A protein and the small-molecule ligand that binds it are described below.
Small molecule (SMILES): CC(=O)N[C@@H]1[C@@H](O)[C@H](O)[C@@H](CO)O[C@H]1O

Binding-site contacts:
Ligand atom N2 contacts residue ASN331 of chain 1.B at 2.9 Å (h-bond).
Ligand atom O6 contacts residue THR581 of chain 1.B at 4.2 Å.
Ligand atom O5 contacts residue ASN331 of chain 1.B at 2.4 Å (h-bond).
Ligand atom C1 contacts residue ASN331 of chain 1.B at 1.4 Å.
Ligand atom C5 contacts residue GLN580 of chain 1.B at 3.8 Å.
Ligand atom C3 contacts residue ASN331 of chain 1.B at 3.8 Å.
Ligand atom O6 contacts residue GLN580 of chain 1.B at 2.6 Å (h-bond).
Ligand atom C6 contacts residue GLN580 of chain 1.B at 3.3 Å.
Ligand atom C4 contacts residue GLN580 of chain 1.B at 4.0 Å.
Ligand atom C7 contacts residue ASN331 of chain 1.B at 3.5 Å.
Ligand atom C2 contacts residue ASN331 of chain 1.B at 2.5 Å.
Ligand atom C6 contacts residue PRO579 of chain 1.B at 3.7 Å (hydrophobic).
Ligand atom O6 contacts residue PRO579 of chain 1.B at 4.0 Å.
Ligand atom O6 contacts residue LEU582 of chain 1.B at 4.3 Å.
Ligand atom O7 contacts residue ASN331 of chain 1.B at 3.6 Å.
Ligand atom C4 contacts residue ASN331 of chain 1.B at 4.2 Å.
Ligand atom C5 contacts residue ASN331 of chain 1.B at 3.7 Å.
Ligand atom O5 contacts residue GLN580 of chain 1.B at 3.6 Å.

Sequence of chain 1.B:
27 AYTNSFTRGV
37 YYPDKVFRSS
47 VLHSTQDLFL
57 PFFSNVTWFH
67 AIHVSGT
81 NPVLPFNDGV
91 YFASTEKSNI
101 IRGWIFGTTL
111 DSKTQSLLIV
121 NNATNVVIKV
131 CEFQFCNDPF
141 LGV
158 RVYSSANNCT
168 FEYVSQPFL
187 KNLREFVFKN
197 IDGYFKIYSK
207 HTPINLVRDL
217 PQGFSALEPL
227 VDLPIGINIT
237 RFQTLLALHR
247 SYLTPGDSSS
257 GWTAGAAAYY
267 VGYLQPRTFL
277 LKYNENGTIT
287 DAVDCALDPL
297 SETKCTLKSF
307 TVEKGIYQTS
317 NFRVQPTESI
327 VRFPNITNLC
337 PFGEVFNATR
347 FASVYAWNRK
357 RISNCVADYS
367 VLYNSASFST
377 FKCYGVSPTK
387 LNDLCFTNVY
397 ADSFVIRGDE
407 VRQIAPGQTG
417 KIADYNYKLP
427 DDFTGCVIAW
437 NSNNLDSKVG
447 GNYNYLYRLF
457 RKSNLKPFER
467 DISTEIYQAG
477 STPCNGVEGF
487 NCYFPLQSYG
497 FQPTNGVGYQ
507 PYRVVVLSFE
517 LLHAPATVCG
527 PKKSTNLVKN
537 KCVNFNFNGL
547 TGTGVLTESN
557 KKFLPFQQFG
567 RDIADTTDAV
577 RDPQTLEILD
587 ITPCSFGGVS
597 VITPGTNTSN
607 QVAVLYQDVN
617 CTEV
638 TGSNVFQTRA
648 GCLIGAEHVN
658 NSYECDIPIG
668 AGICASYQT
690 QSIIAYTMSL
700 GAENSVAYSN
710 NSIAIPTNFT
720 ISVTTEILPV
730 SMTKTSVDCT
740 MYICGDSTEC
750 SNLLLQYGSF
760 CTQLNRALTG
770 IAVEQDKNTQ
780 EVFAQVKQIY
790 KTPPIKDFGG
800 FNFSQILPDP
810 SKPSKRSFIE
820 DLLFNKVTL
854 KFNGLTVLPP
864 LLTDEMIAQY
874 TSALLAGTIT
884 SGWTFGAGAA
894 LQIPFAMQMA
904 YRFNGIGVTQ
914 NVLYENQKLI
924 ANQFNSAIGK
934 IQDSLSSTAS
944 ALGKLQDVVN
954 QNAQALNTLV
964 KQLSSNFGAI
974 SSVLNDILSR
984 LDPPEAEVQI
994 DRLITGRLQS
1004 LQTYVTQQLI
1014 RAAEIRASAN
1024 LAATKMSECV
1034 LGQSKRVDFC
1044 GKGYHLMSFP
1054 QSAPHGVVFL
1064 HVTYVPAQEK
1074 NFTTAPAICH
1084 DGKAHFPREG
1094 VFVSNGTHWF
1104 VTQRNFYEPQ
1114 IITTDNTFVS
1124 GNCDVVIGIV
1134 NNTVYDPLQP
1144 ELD